A small-molecule ligand and the protein it binds are described below.
Small molecule (SMILES): O=c1c(O)c(-c2ccc(O)cc2)oc2cc(O)cc(O)c12

Sequence of chain 1.B:
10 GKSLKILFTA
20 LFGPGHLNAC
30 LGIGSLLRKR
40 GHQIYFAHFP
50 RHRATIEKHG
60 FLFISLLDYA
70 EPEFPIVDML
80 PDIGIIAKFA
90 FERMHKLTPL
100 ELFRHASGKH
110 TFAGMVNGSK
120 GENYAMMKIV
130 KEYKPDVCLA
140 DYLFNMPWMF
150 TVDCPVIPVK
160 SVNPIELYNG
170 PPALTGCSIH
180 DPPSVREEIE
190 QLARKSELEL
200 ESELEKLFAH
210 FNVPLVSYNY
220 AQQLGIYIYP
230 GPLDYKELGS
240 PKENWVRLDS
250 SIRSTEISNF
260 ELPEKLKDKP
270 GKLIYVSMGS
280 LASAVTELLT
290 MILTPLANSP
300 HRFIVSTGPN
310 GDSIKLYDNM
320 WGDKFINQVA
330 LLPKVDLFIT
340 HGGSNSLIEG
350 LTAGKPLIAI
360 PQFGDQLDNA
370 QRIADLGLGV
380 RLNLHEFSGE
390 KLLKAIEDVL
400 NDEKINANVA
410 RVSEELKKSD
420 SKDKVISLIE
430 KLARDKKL

Binding-site contacts:
Ligand atom O13 contacts residue THR110 of chain 1.B at 2.7 Å (h-bond).
Ligand atom C1 contacts residue MET114 of chain 1.B at 4.1 Å (hydrophobic).
Ligand atom C5 contacts residue MET78 of chain 1.B at 3.1 Å (hydrophobic).
Ligand atom C10 contacts residue PHE111 of chain 1.B at 3.5 Å (hydrophobic).
Ligand atom C10 contacts residue THR110 of chain 1.B at 3.6 Å.
Ligand atom O24 contacts residue HIS25 of chain 1.B at 3.7 Å.
Ligand atom C5 contacts residue MET114 of chain 1.B at 3.6 Å (hydrophobic).
Ligand atom C17 contacts residue LEU142 of chain 1.B at 4.0 Å (hydrophobic).
Ligand atom C2 contacts residue MET114 of chain 1.B at 3.8 Å (hydrophobic).
Ligand atom C18 contacts residue LEU142 of chain 1.B at 3.7 Å (hydrophobic).
Ligand atom C19 contacts residue PHE111 of chain 1.B at 4.2 Å (hydrophobic).
Ligand atom C17 contacts residue LEU280 of chain 1.B at 3.7 Å (hydrophobic).
Ligand atom C15 contacts residue PHE21 of chain 1.B at 3.6 Å (hydrophobic).
Ligand atom C4 contacts residue MET114 of chain 1.B at 3.1 Å (hydrophobic).
Ligand atom O12 contacts residue MET114 of chain 1.B at 3.3 Å.
Ligand atom C11 contacts residue MET114 of chain 1.B at 3.7 Å (hydrophobic).
Ligand atom O27 contacts residue THR110 of chain 1.B at 2.8 Å (h-bond).
Ligand atom C9 contacts residue THR110 of chain 1.B at 3.5 Å.
Ligand atom C9 contacts residue PHE111 of chain 1.B at 3.6 Å (hydrophobic).
Ligand atom O12 contacts residue ILE82 of chain 1.B at 4.1 Å.
Ligand atom C3 contacts residue MET114 of chain 1.B at 3.4 Å (hydrophobic).
Ligand atom C19 contacts residue LEU142 of chain 1.B at 3.9 Å (hydrophobic).
Ligand atom O24 contacts residue LEU280 of chain 1.B at 3.4 Å.
Ligand atom C16 contacts residue LEU280 of chain 1.B at 3.7 Å (hydrophobic).
Ligand atom C18 contacts residue PHE362 of chain 1.B at 4.0 Å (hydrophobic).
Ligand atom C1 contacts residue GLY113 of chain 1.B at 4.1 Å.
Ligand atom C6 contacts residue MET114 of chain 1.B at 4.1 Å (hydrophobic).
Ligand atom C16 contacts residue PHE21 of chain 1.B at 3.7 Å (hydrophobic).
Ligand atom O13 contacts residue PHE111 of chain 1.B at 3.1 Å.
Ligand atom O29 contacts residue MET78 of chain 1.B at 3.1 Å (h-bond).
Ligand atom C14 contacts residue MET114 of chain 1.B at 4.0 Å (hydrophobic).
Ligand atom O30 contacts residue GLY113 of chain 1.B at 3.4 Å.
Ligand atom C14 contacts residue LEU142 of chain 1.B at 4.2 Å (hydrophobic).
Ligand atom O27 contacts residue PHE111 of chain 1.B at 2.8 Å.
Ligand atom C2 contacts residue GLY113 of chain 1.B at 3.9 Å.
Ligand atom C9 contacts residue MET114 of chain 1.B at 3.8 Å (hydrophobic).
Ligand atom C6 contacts residue MET78 of chain 1.B at 3.5 Å (hydrophobic).
Ligand atom O30 contacts residue MET114 of chain 1.B at 3.8 Å.
Ligand atom C15 contacts residue MET114 of chain 1.B at 4.0 Å (hydrophobic).
Ligand atom C10 contacts residue MET114 of chain 1.B at 3.9 Å (hydrophobic).